Sequence of chain 1.C:
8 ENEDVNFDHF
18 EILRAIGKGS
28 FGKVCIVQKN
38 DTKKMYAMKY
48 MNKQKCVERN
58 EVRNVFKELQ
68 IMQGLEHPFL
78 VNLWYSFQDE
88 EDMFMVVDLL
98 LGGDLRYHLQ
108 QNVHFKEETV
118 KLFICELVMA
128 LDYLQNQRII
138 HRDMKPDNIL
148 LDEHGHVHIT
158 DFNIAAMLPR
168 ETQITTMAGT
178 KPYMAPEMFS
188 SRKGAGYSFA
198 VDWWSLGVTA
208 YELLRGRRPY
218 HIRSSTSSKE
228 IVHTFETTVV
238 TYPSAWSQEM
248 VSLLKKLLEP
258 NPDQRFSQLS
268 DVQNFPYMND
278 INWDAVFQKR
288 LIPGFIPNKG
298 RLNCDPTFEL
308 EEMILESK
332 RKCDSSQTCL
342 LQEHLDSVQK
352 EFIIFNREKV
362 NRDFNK

This protein binds this small molecule.
Small molecule (SMILES): CN[C@@H]1C[C@H]2O[C@@](C)([C@@H]1OC)n1c3ccccc3c3c4c(c5c6ccccc6n2c5c31)C(=O)NC4

Binding-site contacts:
Ligand atom C26 contacts residue LYS25 of chain 1.C at 3.6 Å.
Ligand atom C6 contacts residue ILE23 of chain 1.C at 3.8 Å (hydrophobic).
Ligand atom N1 contacts residue VAL78 of chain 1.C at 3.7 Å.
Ligand atom C8 contacts residue ASP95 of chain 1.C at 3.7 Å.
Ligand atom O5 contacts residue LEU97 of chain 1.C at 2.8 Å (h-bond).
Ligand atom C28 contacts residue ASP101 of chain 1.C at 3.4 Å.
Ligand atom C9 contacts residue VAL78 of chain 1.C at 3.8 Å (hydrophobic).
Ligand atom C9 contacts residue VAL94 of chain 1.C at 3.5 Å (hydrophobic).
Ligand atom C15 contacts residue LYS46 of chain 1.C at 3.5 Å.
Ligand atom C4 contacts residue LEU97 of chain 1.C at 3.4 Å (hydrophobic).
Ligand atom C28 contacts residue ASP144 of chain 1.C at 3.6 Å.
Ligand atom C17 contacts residue VAL31 of chain 1.C at 3.7 Å (hydrophobic).
Ligand atom C27 contacts residue ASN145 of chain 1.C at 3.5 Å.
Ligand atom C10 contacts residue LEU147 of chain 1.C at 3.6 Å (hydrophobic).
Ligand atom N1 contacts residue LEU147 of chain 1.C at 3.7 Å.
Ligand atom C3 contacts residue LEU97 of chain 1.C at 3.5 Å (hydrophobic).
Ligand atom C3 contacts residue LEU299 of chain 1.C at 3.8 Å (hydrophobic).
Ligand atom C13 contacts residue THR157 of chain 1.C at 3.6 Å.
Ligand atom N4 contacts residue ASP144 of chain 1.C at 3.2 Å (salt-bridge).
Ligand atom C1 contacts residue ILE23 of chain 1.C at 3.7 Å (hydrophobic).
Ligand atom C2 contacts residue GLY100 of chain 1.C at 3.8 Å.
Ligand atom C4 contacts residue ILE23 of chain 1.C at 3.6 Å (hydrophobic).
Ligand atom C27 contacts residue ASP144 of chain 1.C at 2.7 Å.
Ligand atom N1 contacts residue ASP95 of chain 1.C at 2.9 Å (salt-bridge).
Ligand atom O5 contacts residue LEU147 of chain 1.C at 3.6 Å.
Ligand atom C5 contacts residue ILE23 of chain 1.C at 3.4 Å (hydrophobic).
Ligand atom O6 contacts residue ASP144 of chain 1.C at 3.6 Å.
Ligand atom C7 contacts residue LEU147 of chain 1.C at 3.2 Å (hydrophobic).
Ligand atom O4 contacts residue GLY24 of chain 1.C at 3.4 Å.
Ligand atom C6 contacts residue LEU147 of chain 1.C at 3.6 Å (hydrophobic).
Ligand atom N1 contacts residue ALA44 of chain 1.C at 3.4 Å.
Ligand atom N1 contacts residue VAL94 of chain 1.C at 3.8 Å.
Ligand atom O4 contacts residue ILE23 of chain 1.C at 3.8 Å.
Ligand atom C3 contacts residue GLY100 of chain 1.C at 3.7 Å.
Ligand atom C25 contacts residue ILE23 of chain 1.C at 3.4 Å (hydrophobic).
Ligand atom C14 contacts residue LYS46 of chain 1.C at 3.5 Å.
Ligand atom O5 contacts residue ASP95 of chain 1.C at 3.8 Å.
Ligand atom C8 contacts residue LEU147 of chain 1.C at 3.3 Å (hydrophobic).
Ligand atom O5 contacts residue LEU96 of chain 1.C at 3.6 Å.
Ligand atom C8 contacts residue ALA44 of chain 1.C at 3.6 Å (hydrophobic).